Sequence of chain 1.A:
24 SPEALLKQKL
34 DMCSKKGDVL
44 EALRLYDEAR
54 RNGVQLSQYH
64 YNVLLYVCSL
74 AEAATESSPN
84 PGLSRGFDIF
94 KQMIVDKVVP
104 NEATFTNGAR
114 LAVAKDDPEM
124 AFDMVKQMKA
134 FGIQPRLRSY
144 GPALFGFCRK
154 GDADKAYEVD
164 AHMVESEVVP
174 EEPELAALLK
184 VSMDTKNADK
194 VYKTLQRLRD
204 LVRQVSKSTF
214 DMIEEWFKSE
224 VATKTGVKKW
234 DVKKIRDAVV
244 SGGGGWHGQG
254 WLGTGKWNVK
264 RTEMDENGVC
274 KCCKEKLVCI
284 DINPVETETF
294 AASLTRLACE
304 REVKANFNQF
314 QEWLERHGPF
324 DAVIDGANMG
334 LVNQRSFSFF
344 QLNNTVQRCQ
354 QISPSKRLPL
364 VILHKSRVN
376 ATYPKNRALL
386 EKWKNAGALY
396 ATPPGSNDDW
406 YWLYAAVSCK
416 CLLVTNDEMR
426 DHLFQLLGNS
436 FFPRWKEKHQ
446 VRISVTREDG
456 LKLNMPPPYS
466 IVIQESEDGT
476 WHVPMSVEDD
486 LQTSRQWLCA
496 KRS

Binding-site contacts:
Ligand atom OAB contacts residue LYS443 of chain 1.A at 2.9 Å (salt-bridge).
Ligand atom OAC contacts residue PRO461 of chain 1.A at 3.8 Å.
Ligand atom CAI contacts residue PRO462 of chain 1.A at 4.1 Å (hydrophobic).
Ligand atom CAM contacts residue PRO462 of chain 1.A at 3.8 Å (hydrophobic).
Ligand atom CAG contacts residue PRO462 of chain 1.A at 4.1 Å (hydrophobic).
Ligand atom CAL contacts residue PRO463 of chain 1.A at 4.0 Å (hydrophobic).
Ligand atom CAK contacts residue PRO463 of chain 1.A at 4.2 Å (hydrophobic).
Ligand atom CAG contacts residue CYS282 of chain 1.A at 1.5 Å (hydrophobic).
Ligand atom CAL contacts residue CYS282 of chain 1.A at 4.3 Å (hydrophobic).
Ligand atom CAL contacts residue PRO462 of chain 1.A at 4.5 Å (hydrophobic).
Ligand atom OAC contacts residue PRO462 of chain 1.A at 4.1 Å.
Ligand atom OAB contacts residue PRO462 of chain 1.A at 3.6 Å.
Ligand atom CAG contacts residue TYR464 of chain 1.A at 4.1 Å (hydrophobic).
Ligand atom CAG contacts residue LYS443 of chain 1.A at 4.0 Å.
Ligand atom OAA contacts residue PRO463 of chain 1.A at 4.1 Å.
Ligand atom CAK contacts residue LYS443 of chain 1.A at 3.8 Å.
Ligand atom OAB contacts residue CYS282 of chain 1.A at 2.8 Å (h-bond).
Ligand atom CAG contacts residue PRO463 of chain 1.A at 3.7 Å (hydrophobic).
Ligand atom CAF contacts residue CYS282 of chain 1.A at 2.5 Å (hydrophobic).
Ligand atom CAF contacts residue PRO463 of chain 1.A at 3.3 Å (hydrophobic).
Ligand atom CAF contacts residue TYR464 of chain 1.A at 4.3 Å (hydrophobic).
Ligand atom CAK contacts residue CYS282 of chain 1.A at 2.5 Å (hydrophobic).
Ligand atom CAM contacts residue PRO463 of chain 1.A at 4.2 Å (hydrophobic).
Ligand atom CAK contacts residue PRO462 of chain 1.A at 3.6 Å (hydrophobic).
Ligand atom CAM contacts residue CYS282 of chain 1.A at 3.8 Å (hydrophobic).
Ligand atom OAC contacts residue LYS443 of chain 1.A at 3.6 Å.
Ligand atom CAJ contacts residue PRO463 of chain 1.A at 3.7 Å (hydrophobic).
Ligand atom CAJ contacts residue CYS282 of chain 1.A at 3.8 Å (hydrophobic).

This protein binds this small molecule.
Small molecule (SMILES): O=C1C=CC(=O)c2c(O)cccc21